Sequence of chain 1.R:
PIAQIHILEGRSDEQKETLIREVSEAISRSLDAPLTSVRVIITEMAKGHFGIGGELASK

Binding-site contacts:
Ligand atom C03 contacts residue SER37 of chain 1.O at 4.1 Å.
Ligand atom C05 contacts residue ILE52 of chain 1.P at 3.8 Å (hydrophobic).
Ligand atom C01 contacts residue PRO1 of chain 1.O at 1.3 Å (hydrophobic).
Ligand atom C04 contacts residue SER37 of chain 1.O at 4.0 Å.
Ligand atom O06 contacts residue SER37 of chain 1.O at 4.5 Å.
Ligand atom C01 contacts residue ILE2 of chain 1.O at 3.9 Å (hydrophobic).
Ligand atom C02 contacts residue PRO1 of chain 1.O at 2.6 Å (hydrophobic).
Ligand atom C02 contacts residue PHE50 of chain 1.P at 3.2 Å (hydrophobic).
Ligand atom C04 contacts residue ILE52 of chain 1.P at 4.2 Å (hydrophobic).
Ligand atom C01 contacts residue PHE50 of chain 1.P at 4.2 Å (hydrophobic).
Ligand atom C03 contacts residue PHE50 of chain 1.P at 3.6 Å (hydrophobic).
Ligand atom O08 contacts residue LEU8 of chain 1.P at 4.4 Å.
Ligand atom O08 contacts residue PRO1 of chain 1.O at 4.0 Å.
Ligand atom O07 contacts residue ILE52 of chain 1.P at 4.2 Å.
Ligand atom O08 contacts residue PHE50 of chain 1.P at 4.4 Å.
Ligand atom O07 contacts residue SER37 of chain 1.O at 3.4 Å.
Ligand atom C04 contacts residue PHE50 of chain 1.P at 4.1 Å (hydrophobic).
Ligand atom C05 contacts residue SER37 of chain 1.O at 3.7 Å.
Ligand atom C01 contacts residue MET45 of chain 1.P at 4.4 Å (hydrophobic).
Ligand atom O06 contacts residue ILE52 of chain 1.P at 3.5 Å.
Ligand atom C03 contacts residue PRO1 of chain 1.O at 3.2 Å (hydrophobic).
Ligand atom C04 contacts residue PRO1 of chain 1.O at 4.0 Å (hydrophobic).
Ligand atom C01 contacts residue HIS6 of chain 1.P at 4.3 Å.
Ligand atom O07 contacts residue ARG39 of chain 1.R at 3.1 Å (salt-bridge).
Ligand atom C05 contacts residue ARG39 of chain 1.R at 4.1 Å.

Sequence of chain 1.O:
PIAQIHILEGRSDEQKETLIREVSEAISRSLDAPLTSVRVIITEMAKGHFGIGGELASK

A small-molecule ligand and the protein it binds are described below.
Small molecule (SMILES): O=C(O)C(=O)C=CCO

Sequence of chain 1.P:
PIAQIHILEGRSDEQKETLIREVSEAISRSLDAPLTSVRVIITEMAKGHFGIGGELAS